Sequence of chain 1.D:
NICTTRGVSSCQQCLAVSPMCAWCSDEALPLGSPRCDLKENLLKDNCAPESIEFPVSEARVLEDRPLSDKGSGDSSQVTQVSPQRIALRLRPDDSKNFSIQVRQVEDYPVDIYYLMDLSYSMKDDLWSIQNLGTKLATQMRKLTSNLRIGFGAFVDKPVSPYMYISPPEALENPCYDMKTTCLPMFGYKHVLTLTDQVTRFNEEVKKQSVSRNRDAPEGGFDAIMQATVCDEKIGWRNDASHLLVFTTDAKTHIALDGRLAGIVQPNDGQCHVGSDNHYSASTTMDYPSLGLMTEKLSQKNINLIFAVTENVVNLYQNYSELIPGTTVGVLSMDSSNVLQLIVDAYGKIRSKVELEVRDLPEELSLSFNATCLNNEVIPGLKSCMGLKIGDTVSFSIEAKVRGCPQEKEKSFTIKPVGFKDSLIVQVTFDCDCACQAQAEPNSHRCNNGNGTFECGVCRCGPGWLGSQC

Binding-site contacts:
Ligand atom C6 contacts residue ARG281 of chain 1.C at 3.2 Å.
Ligand atom C1 contacts residue ASN316 of chain 1.D at 4.2 Å.
Ligand atom O6 contacts residue GOL1 of chain 1.NA at 3.1 Å (h-bond).
Ligand atom C7 contacts residue LEU317 of chain 1.D at 4.3 Å (hydrophobic).
Ligand atom C7 contacts residue ASN316 of chain 1.D at 4.1 Å.
Ligand atom C1 contacts residue ASN320 of chain 1.D at 1.4 Å.
Ligand atom C8 contacts residue LEU317 of chain 1.D at 3.6 Å (hydrophobic).
Ligand atom C8 contacts residue TRP262 of chain 1.C at 4.0 Å (hydrophobic).
Ligand atom C2 contacts residue ASN320 of chain 1.D at 2.5 Å.
Ligand atom O7 contacts residue GOL1 of chain 1.NA at 4.0 Å.
Ligand atom O7 contacts residue TRP262 of chain 1.C at 4.3 Å.
Ligand atom C5 contacts residue ASN320 of chain 1.D at 3.6 Å.
Ligand atom O6 contacts residue ARG281 of chain 1.C at 3.1 Å.
Ligand atom C6 contacts residue ARG281 of chain 1.C at 3.7 Å.
Ligand atom C8 contacts residue GOL1 of chain 1.NA at 4.0 Å.
Ligand atom C8 contacts residue ASN320 of chain 1.D at 4.4 Å.
Ligand atom C7 contacts residue GOL1 of chain 1.NA at 4.0 Å.
Ligand atom O7 contacts residue ASN316 of chain 1.D at 4.3 Å.
Ligand atom C3 contacts residue ASN320 of chain 1.D at 3.8 Å.
Ligand atom O7 contacts residue LEU317 of chain 1.D at 4.4 Å.
Ligand atom O5 contacts residue ASN320 of chain 1.D at 2.3 Å (h-bond).
Ligand atom O3 contacts residue GOL1 of chain 1.NA at 3.8 Å.
Ligand atom O6 contacts residue ARG281 of chain 1.C at 4.4 Å.
Ligand atom C6 contacts residue GOL1 of chain 1.NA at 3.8 Å.
Ligand atom N2 contacts residue ASN316 of chain 1.D at 4.1 Å.
Ligand atom O7 contacts residue MET285 of chain 1.C at 3.4 Å.
Ligand atom N2 contacts residue ASN320 of chain 1.D at 3.0 Å (h-bond).
Ligand atom C8 contacts residue ASN316 of chain 1.D at 3.9 Å.
Ligand atom O7 contacts residue ASN320 of chain 1.D at 2.9 Å (h-bond).
Ligand atom C4 contacts residue ASN320 of chain 1.D at 4.2 Å.
Ligand atom C7 contacts residue ASN320 of chain 1.D at 3.1 Å.

The small molecule below binds the protein below.
Small molecule (SMILES): CC(=O)N[C@H]1[C@H](O[C@H]2[C@H](O)[C@@H](NC(C)=O)CO[C@@H]2CO)O[C@H](CO)[C@@H](O[C@H]2O[C@H](CO)[C@@H](O)[C@H](O[C@H]3O[C@H](CO)[C@@H](O)[C@H](O)[C@@H]3O)[C@@H]2O)[C@@H]1O

Sequence of chain 1.C:
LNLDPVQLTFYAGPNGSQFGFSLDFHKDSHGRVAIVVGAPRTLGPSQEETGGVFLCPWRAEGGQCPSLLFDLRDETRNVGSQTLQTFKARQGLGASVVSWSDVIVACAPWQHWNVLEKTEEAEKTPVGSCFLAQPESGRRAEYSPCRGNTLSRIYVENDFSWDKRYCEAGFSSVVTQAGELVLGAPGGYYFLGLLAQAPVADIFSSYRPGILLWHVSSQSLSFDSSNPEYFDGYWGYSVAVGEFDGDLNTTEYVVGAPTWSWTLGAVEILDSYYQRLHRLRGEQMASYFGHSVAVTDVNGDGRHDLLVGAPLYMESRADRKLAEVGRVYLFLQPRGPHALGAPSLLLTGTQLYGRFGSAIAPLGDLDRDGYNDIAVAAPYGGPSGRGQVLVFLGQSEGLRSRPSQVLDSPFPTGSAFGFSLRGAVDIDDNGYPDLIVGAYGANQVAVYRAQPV